Binding-site contacts:
Ligand atom C13 contacts residue MET132 of chain 15.B at 3.8 Å (hydrophobic).
Ligand atom C15 contacts residue MET132 of chain 15.B at 3.6 Å (hydrophobic).
Ligand atom C5 contacts residue ILE194 of chain 15.B at 3.8 Å (hydrophobic).
Ligand atom C4 contacts residue ALA24 of chain 15.D at 3.5 Å (hydrophobic).
Ligand atom N3 contacts residue LEU240 of chain 15.B at 3.4 Å.
Ligand atom O24 contacts residue TYR112 of chain 15.B at 3.8 Å.
Ligand atom C13 contacts residue PHE237 of chain 15.B at 3.7 Å (hydrophobic).
Ligand atom C21 contacts residue TYR112 of chain 15.B at 3.4 Å (hydrophobic).
Ligand atom C3 contacts residue TYR159 of chain 15.B at 3.7 Å (hydrophobic).
Ligand atom O25 contacts residue THR111 of chain 15.B at 3.4 Å (h-bond).
Ligand atom C5 contacts residue TYR159 of chain 15.B at 3.7 Å (hydrophobic).
Ligand atom C4 contacts residue ILE194 of chain 15.B at 3.8 Å (hydrophobic).
Ligand atom C19 contacts residue PHE237 of chain 15.B at 3.5 Å (hydrophobic).
Ligand atom O16 contacts residue MET132 of chain 15.B at 3.6 Å.
Ligand atom C1 contacts residue ILE183 of chain 15.B at 3.5 Å (hydrophobic).
Ligand atom C11 contacts residue LEU134 of chain 15.B at 3.8 Å (hydrophobic).
Ligand atom C23 contacts residue PHE237 of chain 15.B at 3.8 Å (hydrophobic).
Ligand atom C14 contacts residue VAL199 of chain 15.B at 3.8 Å (hydrophobic).
Ligand atom C14 contacts residue MET132 of chain 15.B at 3.5 Å (hydrophobic).
Ligand atom C10 contacts residue MET132 of chain 15.B at 3.7 Å (hydrophobic).
Ligand atom C27 contacts residue ASP236 of chain 15.B at 3.6 Å.
Ligand atom O25 contacts residue TYR112 of chain 15.B at 3.4 Å.
Ligand atom N6 contacts residue VAL196 of chain 15.B at 3.8 Å.
Ligand atom C26 contacts residue LYS113 of chain 15.B at 3.7 Å.
Ligand atom C7 contacts residue VAL196 of chain 15.B at 3.5 Å (hydrophobic).
Ligand atom C18 contacts residue PHE237 of chain 15.B at 3.8 Å (hydrophobic).
Ligand atom C12 contacts residue VAL199 of chain 15.B at 3.7 Å (hydrophobic).
Ligand atom C8 contacts residue VAL196 of chain 15.B at 3.7 Å (hydrophobic).
Ligand atom C3 contacts residue ALA24 of chain 15.D at 3.5 Å (hydrophobic).
Ligand atom C20 contacts residue PHE237 of chain 15.B at 3.4 Å (hydrophobic).
Ligand atom N4 contacts residue LEU240 of chain 15.B at 3.3 Å.
Ligand atom C8 contacts residue TYR159 of chain 15.B at 3.5 Å (hydrophobic).
Ligand atom C7 contacts residue TYR159 of chain 15.B at 3.7 Å (hydrophobic).
Ligand atom C20 contacts residue TYR112 of chain 15.B at 3.4 Å (hydrophobic).
Ligand atom C3 contacts residue PRO181 of chain 15.B at 3.7 Å (hydrophobic).
Ligand atom C21 contacts residue PHE237 of chain 15.B at 3.7 Å (hydrophobic).
Ligand atom C1 contacts residue ILE157 of chain 15.B at 3.4 Å (hydrophobic).
Ligand atom C26 contacts residue THR111 of chain 15.B at 3.6 Å.
Ligand atom C23 contacts residue TYR112 of chain 15.B at 3.3 Å (hydrophobic).
Ligand atom C4 contacts residue TYR159 of chain 15.B at 3.7 Å (hydrophobic).

Sequence of chain 15.D:
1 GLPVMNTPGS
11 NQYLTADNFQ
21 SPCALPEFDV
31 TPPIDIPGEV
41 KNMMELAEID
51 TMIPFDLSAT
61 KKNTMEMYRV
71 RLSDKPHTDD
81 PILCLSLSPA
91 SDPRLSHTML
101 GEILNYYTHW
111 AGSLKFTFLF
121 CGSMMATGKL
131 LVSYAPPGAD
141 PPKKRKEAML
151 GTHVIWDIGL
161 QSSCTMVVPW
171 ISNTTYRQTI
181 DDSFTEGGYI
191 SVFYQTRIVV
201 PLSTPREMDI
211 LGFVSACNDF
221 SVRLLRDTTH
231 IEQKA

The protein below binds the small molecule below.
Small molecule (SMILES): CCOC(=O)c1ccc(OCCCCC2CCN(c3ccc(C)nn3)CC2)cc1

Sequence of chain 15.B:
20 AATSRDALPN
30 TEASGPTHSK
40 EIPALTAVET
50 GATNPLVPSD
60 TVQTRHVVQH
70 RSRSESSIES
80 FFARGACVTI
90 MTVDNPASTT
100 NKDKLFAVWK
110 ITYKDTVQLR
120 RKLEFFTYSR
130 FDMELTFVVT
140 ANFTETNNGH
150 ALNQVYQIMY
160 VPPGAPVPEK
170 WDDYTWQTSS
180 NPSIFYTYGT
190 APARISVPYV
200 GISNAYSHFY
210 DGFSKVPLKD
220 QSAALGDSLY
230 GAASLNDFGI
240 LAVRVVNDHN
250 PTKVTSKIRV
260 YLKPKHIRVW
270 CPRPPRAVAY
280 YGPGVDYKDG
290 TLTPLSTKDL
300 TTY